Sequence of chain 1.A:
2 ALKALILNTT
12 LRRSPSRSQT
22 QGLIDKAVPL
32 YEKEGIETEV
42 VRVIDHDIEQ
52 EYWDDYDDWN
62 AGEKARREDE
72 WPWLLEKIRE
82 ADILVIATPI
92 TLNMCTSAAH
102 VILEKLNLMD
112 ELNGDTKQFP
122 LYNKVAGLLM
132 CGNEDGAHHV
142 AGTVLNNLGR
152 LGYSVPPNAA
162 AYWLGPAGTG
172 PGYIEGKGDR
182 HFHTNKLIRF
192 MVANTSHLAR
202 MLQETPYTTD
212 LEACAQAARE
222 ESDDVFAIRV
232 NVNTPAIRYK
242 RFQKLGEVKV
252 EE

Sequence of chain 4.A:
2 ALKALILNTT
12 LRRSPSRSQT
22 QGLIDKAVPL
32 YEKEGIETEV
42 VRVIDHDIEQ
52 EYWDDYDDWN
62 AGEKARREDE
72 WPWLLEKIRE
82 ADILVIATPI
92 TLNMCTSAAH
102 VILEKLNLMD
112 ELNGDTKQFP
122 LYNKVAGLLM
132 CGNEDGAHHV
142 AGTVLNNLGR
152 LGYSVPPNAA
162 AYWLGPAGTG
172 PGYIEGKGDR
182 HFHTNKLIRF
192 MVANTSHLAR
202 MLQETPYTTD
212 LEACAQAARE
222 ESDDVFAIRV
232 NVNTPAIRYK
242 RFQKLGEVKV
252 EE

Binding-site contacts:
Ligand atom C13 contacts residue TYR240 of chain 2.A at 3.4 Å (hydrophobic).
Ligand atom C6 contacts residue TYR240 of chain 2.A at 3.4 Å (hydrophobic).
Ligand atom N2 contacts residue THR92 of chain 1.A at 3.5 Å.
Ligand atom O8 contacts residue ASN94 of chain 1.A at 2.8 Å (h-bond).
Ligand atom O2 contacts residue THR11 of chain 1.A at 3.5 Å (h-bond).
Ligand atom C5 contacts residue ASN134 of chain 1.A at 3.5 Å.
Ligand atom O1 contacts residue SER19 of chain 1.A at 3.4 Å.
Ligand atom N4 contacts residue ILE91 of chain 1.A at 3.5 Å.
Ligand atom O7 contacts residue ILE91 of chain 1.A at 2.5 Å (h-bond).
Ligand atom C4 contacts residue ASN134 of chain 1.A at 3.5 Å.
Ligand atom O9 contacts residue ASN134 of chain 1.A at 2.9 Å (h-bond).
Ligand atom O3 contacts residue THR11 of chain 1.A at 2.6 Å (h-bond).
Ligand atom N1 contacts residue ILE91 of chain 1.A at 3.2 Å (h-bond).
Ligand atom O9 contacts residue GLY133 of chain 1.A at 3.4 Å.
Ligand atom C14 contacts residue ILE91 of chain 1.A at 3.2 Å (hydrophobic).
Ligand atom O5 contacts residue CYS132 of chain 1.A at 3.1 Å (h-bond).
Ligand atom C6 contacts residue ILE91 of chain 1.A at 3.4 Å (hydrophobic).
Ligand atom C15 contacts residue TYR240 of chain 2.A at 3.2 Å (hydrophobic).
Ligand atom O3 contacts residue ARG13 of chain 1.A at 3.1 Å (salt-bridge).
Ligand atom N3 contacts residue ASN134 of chain 1.A at 3.2 Å (h-bond).
Ligand atom N2 contacts residue TYR240 of chain 2.A at 3.3 Å.
Ligand atom O7 contacts residue CYS132 of chain 1.A at 3.5 Å (h-bond).
Ligand atom P1 contacts residue GLN20 of chain 1.A at 3.5 Å.
Ligand atom N2 contacts residue LEU93 of chain 1.A at 3.1 Å (h-bond).
Ligand atom O4 contacts residue GLN20 of chain 1.A at 3.5 Å.
Ligand atom N4 contacts residue ASP136 of chain 1.A at 2.7 Å (salt-bridge).
Ligand atom N1 contacts residue TYR240 of chain 2.A at 3.5 Å.
Ligand atom C15 contacts residue ILE91 of chain 1.A at 3.3 Å (hydrophobic).
Ligand atom C17 contacts residue ASP136 of chain 1.A at 3.2 Å.
Ligand atom O8 contacts residue LEU93 of chain 1.A at 3.5 Å (h-bond).
Ligand atom O1 contacts residue ARG13 of chain 1.A at 3.1 Å (salt-bridge).
Ligand atom O2 contacts residue THR21 of chain 1.A at 3.0 Å (h-bond).
Ligand atom O2 contacts residue SER19 of chain 1.A at 2.6 Å (h-bond).
Ligand atom C11 contacts residue GLU105 of chain 4.A at 3.5 Å.
Ligand atom O9 contacts residue ASP136 of chain 1.A at 2.7 Å (salt-bridge).
Ligand atom O2 contacts residue GLN20 of chain 1.A at 3.3 Å (h-bond).
Ligand atom N2 contacts residue ILE91 of chain 1.A at 3.5 Å (h-bond).
Ligand atom O9 contacts residue GLU135 of chain 1.A at 2.6 Å (salt-bridge).
Ligand atom O1 contacts residue GLN20 of chain 1.A at 2.7 Å (h-bond).
Ligand atom C17 contacts residue ASN134 of chain 1.A at 3.5 Å.

A protein and the small-molecule ligand that binds it are described below.
Small molecule (SMILES): Cc1cc2nc3c(=O)[nH]c(=O)[nH]c3[n+](C[C@@H](O)[C@@H](O)[C@@H](O)COP(=O)(O)O)c2cc1C=O

Sequence of chain 2.A:
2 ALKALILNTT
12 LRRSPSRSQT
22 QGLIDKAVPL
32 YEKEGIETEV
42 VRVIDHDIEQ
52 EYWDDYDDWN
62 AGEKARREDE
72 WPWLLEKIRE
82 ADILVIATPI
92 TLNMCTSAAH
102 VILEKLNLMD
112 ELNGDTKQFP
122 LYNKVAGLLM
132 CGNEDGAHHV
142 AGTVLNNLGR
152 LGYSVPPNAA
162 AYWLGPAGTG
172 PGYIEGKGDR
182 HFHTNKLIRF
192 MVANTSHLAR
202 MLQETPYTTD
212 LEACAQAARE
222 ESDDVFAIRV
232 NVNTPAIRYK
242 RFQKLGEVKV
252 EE